Sequence of chain 29.F:
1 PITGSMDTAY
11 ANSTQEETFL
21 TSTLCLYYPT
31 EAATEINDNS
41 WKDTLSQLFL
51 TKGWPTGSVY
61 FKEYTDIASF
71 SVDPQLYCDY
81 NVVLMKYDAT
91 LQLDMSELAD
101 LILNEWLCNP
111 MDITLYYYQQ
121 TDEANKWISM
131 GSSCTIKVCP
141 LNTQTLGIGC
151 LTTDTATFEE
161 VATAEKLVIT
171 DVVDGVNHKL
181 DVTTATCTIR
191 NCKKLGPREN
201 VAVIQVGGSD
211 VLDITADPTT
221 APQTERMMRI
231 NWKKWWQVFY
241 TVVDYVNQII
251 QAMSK

Binding-site contacts:
Ligand atom O5 contacts residue ASN12 of chain 29.F at 2.7 Å (h-bond).
Ligand atom O7 contacts residue ASN12 of chain 29.F at 3.7 Å.
Ligand atom C7 contacts residue ASN12 of chain 29.F at 3.9 Å.
Ligand atom C2 contacts residue ASN12 of chain 29.F at 3.2 Å.
Ligand atom N2 contacts residue ASN12 of chain 29.F at 3.8 Å.
Ligand atom C1 contacts residue ASN12 of chain 29.F at 2.1 Å.
Ligand atom C5 contacts residue ASN12 of chain 29.F at 4.1 Å.

The protein below binds the small molecule below.
Small molecule (SMILES): CC(=O)N[C@H]1[C@H](O[C@H]2[C@H](O)[C@@H](NC(C)=O)CO[C@@H]2CO)O[C@H](CO)[C@@H](O)[C@@H]1O